Binding-site contacts:
Ligand atom C11 contacts residue 8XL1 of chain 1.E at 3.1 Å.
Ligand atom C14 contacts residue ALA162 of chain 1.B at 3.7 Å (hydrophobic).
Ligand atom S9 contacts residue TRP124 of chain 1.B at 3.0 Å (h-bond).
Ligand atom O4 contacts residue LYS282 of chain 1.B at 3.6 Å (salt-bridge).
Ligand atom P3 contacts residue LYS122 of chain 1.B at 3.5 Å.
Ligand atom O7 contacts residue ARG67 of chain 1.B at 3.0 Å (salt-bridge).
Ligand atom P3 contacts residue TYR232 of chain 1.B at 3.3 Å.
Ligand atom O7 contacts residue TRP124 of chain 1.B at 3.3 Å.
Ligand atom O2 contacts residue ASN173 of chain 1.B at 3.4 Å (h-bond).
Ligand atom O7 contacts residue LYS122 of chain 1.B at 2.8 Å (salt-bridge).
Ligand atom O5 contacts residue LYS122 of chain 1.B at 2.7 Å (salt-bridge).
Ligand atom O2 contacts residue TYR232 of chain 1.B at 3.8 Å.
Ligand atom P3 contacts residue TYR175 of chain 1.B at 3.6 Å.
Ligand atom P1 contacts residue LYS282 of chain 1.B at 3.6 Å.
Ligand atom O7 contacts residue ARG53 of chain 1.B at 3.1 Å (salt-bridge).
Ligand atom O8 contacts residue ARG53 of chain 1.B at 2.8 Å (salt-bridge).
Ligand atom C10 contacts residue TRP124 of chain 1.B at 3.5 Å (hydrophobic).
Ligand atom O2 contacts residue LYS122 of chain 1.B at 3.0 Å (salt-bridge).
Ligand atom P1 contacts residue ASN173 of chain 1.B at 3.8 Å.
Ligand atom C11 contacts residue TYR175 of chain 1.B at 3.6 Å (hydrophobic).
Ligand atom O6 contacts residue ARG53 of chain 1.B at 3.1 Å (salt-bridge).
Ligand atom O2 contacts residue TYR175 of chain 1.B at 3.2 Å (h-bond).
Ligand atom O8 contacts residue LYS282 of chain 1.B at 3.4 Å (salt-bridge).
Ligand atom C13 contacts residue TRP124 of chain 1.B at 3.4 Å (hydrophobic).
Ligand atom C11 contacts residue GLU214 of chain 1.B at 3.5 Å.
Ligand atom C12 contacts residue GLU214 of chain 1.B at 3.7 Å.
Ligand atom O6 contacts residue LYS282 of chain 1.B at 2.8 Å (salt-bridge).
Ligand atom O8 contacts residue TYR232 of chain 1.B at 2.4 Å (h-bond).
Ligand atom C10 contacts residue 8XL1 of chain 1.E at 3.2 Å.
Ligand atom C11 contacts residue TRP124 of chain 1.B at 3.8 Å (hydrophobic).
Ligand atom C13 contacts residue 8XL1 of chain 1.E at 3.6 Å.
Ligand atom C12 contacts residue 8XL1 of chain 1.E at 3.6 Å.
Ligand atom P3 contacts residue ARG53 of chain 1.B at 3.6 Å.
Ligand atom P1 contacts residue LYS122 of chain 1.B at 3.5 Å.
Ligand atom S9 contacts residue TYR232 of chain 1.B at 3.8 Å.
Ligand atom O4 contacts residue ARG228 of chain 1.B at 2.8 Å (salt-bridge).
Ligand atom C12 contacts residue TRP124 of chain 1.B at 3.5 Å (hydrophobic).
Ligand atom S9 contacts residue TYR175 of chain 1.B at 2.6 Å (h-bond).
Ligand atom C14 contacts residue GLU214 of chain 1.B at 2.9 Å.
Ligand atom O4 contacts residue ASN173 of chain 1.B at 2.9 Å (h-bond).

The protein below binds the small molecule below.
Small molecule (SMILES): CC(C)=CCS[P](=O)(O)OP(=O)(O)O

Sequence of chain 1.B:
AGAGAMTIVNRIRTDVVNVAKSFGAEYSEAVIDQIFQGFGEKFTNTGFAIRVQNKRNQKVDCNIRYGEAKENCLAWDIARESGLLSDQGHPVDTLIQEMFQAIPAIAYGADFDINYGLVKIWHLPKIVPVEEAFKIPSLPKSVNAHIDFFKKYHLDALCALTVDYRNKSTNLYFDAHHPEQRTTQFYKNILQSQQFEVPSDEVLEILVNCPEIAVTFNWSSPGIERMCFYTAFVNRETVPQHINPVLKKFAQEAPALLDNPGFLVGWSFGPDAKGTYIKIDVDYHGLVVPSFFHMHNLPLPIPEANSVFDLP